Sequence of chain 1.BA:
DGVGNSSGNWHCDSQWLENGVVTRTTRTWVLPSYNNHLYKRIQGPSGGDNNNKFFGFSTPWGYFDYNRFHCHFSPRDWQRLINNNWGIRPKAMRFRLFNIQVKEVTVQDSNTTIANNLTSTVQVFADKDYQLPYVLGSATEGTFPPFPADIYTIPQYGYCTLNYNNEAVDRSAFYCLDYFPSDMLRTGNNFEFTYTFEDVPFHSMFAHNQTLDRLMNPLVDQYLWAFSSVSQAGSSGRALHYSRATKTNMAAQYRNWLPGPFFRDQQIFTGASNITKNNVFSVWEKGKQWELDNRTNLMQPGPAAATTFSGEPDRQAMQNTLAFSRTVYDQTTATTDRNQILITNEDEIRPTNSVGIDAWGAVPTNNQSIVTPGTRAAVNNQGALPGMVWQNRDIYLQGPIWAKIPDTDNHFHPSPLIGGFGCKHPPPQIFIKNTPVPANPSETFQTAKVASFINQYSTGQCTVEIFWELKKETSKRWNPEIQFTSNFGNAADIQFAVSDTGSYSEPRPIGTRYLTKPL

Sequence of chain 1.C:
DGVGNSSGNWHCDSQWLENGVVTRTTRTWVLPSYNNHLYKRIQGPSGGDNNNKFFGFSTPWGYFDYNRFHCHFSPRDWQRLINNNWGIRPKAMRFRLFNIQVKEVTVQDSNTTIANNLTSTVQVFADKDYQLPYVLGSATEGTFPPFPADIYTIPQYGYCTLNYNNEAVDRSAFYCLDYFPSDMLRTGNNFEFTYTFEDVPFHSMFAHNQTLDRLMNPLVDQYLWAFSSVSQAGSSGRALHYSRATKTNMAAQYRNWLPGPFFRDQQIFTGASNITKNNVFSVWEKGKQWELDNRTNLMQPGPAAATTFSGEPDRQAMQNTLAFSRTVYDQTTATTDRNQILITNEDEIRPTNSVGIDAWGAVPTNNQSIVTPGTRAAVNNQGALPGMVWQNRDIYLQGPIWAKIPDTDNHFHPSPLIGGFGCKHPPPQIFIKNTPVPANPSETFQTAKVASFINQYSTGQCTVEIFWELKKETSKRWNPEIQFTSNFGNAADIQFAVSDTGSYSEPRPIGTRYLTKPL

A small-molecule ligand and the protein it binds are described below.
Small molecule (SMILES): Nc1ncnc2c1ncn2[C@H]1C[C@H](O)[C@@H](COP(=O)(O)O)O1

Binding-site contacts:
Ligand atom C2' contacts residue HIS429 of chain 1.C at 3.7 Å.
Ligand atom O2P contacts residue ASP425 of chain 1.BA at 3.2 Å (salt-bridge).
Ligand atom N6 contacts residue GLY438 of chain 1.C at 4.2 Å.
Ligand atom C2 contacts residue PRO217 of chain 1.C at 3.8 Å (hydrophobic).
Ligand atom N6 contacts residue SER431 of chain 1.C at 3.3 Å.
Ligand atom N9 contacts residue PRO217 of chain 1.C at 4.2 Å.
Ligand atom N3 contacts residue PRO430 of chain 1.C at 4.1 Å.
Ligand atom O4' contacts residue ASN426 of chain 1.BA at 4.0 Å.
Ligand atom C2 contacts residue PRO430 of chain 1.C at 3.8 Å (hydrophobic).
Ligand atom C5 contacts residue PRO217 of chain 1.C at 3.8 Å (hydrophobic).
Ligand atom P contacts residue ASP425 of chain 1.BA at 3.7 Å.
Ligand atom C4 contacts residue PRO217 of chain 1.C at 3.8 Å (hydrophobic).
Ligand atom N6 contacts residue ASN408 of chain 1.C at 3.9 Å.
Ligand atom N1 contacts residue PRO430 of chain 1.C at 3.5 Å (h-bond).
Ligand atom O4' contacts residue HIS429 of chain 1.C at 4.0 Å.
Ligand atom N6 contacts residue PRO430 of chain 1.C at 4.1 Å.
Ligand atom C8 contacts residue ASP425 of chain 1.BA at 4.1 Å.
Ligand atom C2 contacts residue GLY438 of chain 1.C at 3.9 Å.
Ligand atom O2P contacts residue ASN426 of chain 1.BA at 3.3 Å.
Ligand atom N1 contacts residue PRO217 of chain 1.C at 4.1 Å.
Ligand atom C6 contacts residue SER431 of chain 1.C at 3.8 Å.
Ligand atom N1 contacts residue GLY438 of chain 1.C at 3.7 Å.
Ligand atom C2' contacts residue PRO430 of chain 1.C at 3.5 Å (hydrophobic).
Ligand atom C6 contacts residue PRO430 of chain 1.C at 3.7 Å (hydrophobic).
Ligand atom C5' contacts residue HIS427 of chain 1.BA at 4.0 Å.
Ligand atom C5 contacts residue SER431 of chain 1.C at 4.0 Å.
Ligand atom N7 contacts residue ASN426 of chain 1.BA at 3.5 Å (h-bond).
Ligand atom N9 contacts residue ASN426 of chain 1.BA at 4.1 Å.
Ligand atom N7 contacts residue SER431 of chain 1.C at 3.8 Å.
Ligand atom C4' contacts residue HIS429 of chain 1.C at 3.9 Å.
Ligand atom C5' contacts residue HIS429 of chain 1.C at 3.1 Å.
Ligand atom N3 contacts residue PRO217 of chain 1.C at 3.9 Å.
Ligand atom O5' contacts residue HIS429 of chain 1.C at 4.2 Å.
Ligand atom N6 contacts residue GLY436 of chain 1.C at 3.8 Å.
Ligand atom O2P contacts residue HIS427 of chain 1.BA at 3.1 Å.
Ligand atom N7 contacts residue ASN408 of chain 1.C at 3.5 Å (h-bond).
Ligand atom C6 contacts residue PRO217 of chain 1.C at 4.0 Å (hydrophobic).
Ligand atom C8 contacts residue ASN426 of chain 1.BA at 3.0 Å.
Ligand atom C3' contacts residue HIS429 of chain 1.C at 3.7 Å.
Ligand atom N6 contacts residue PRO432 of chain 1.C at 4.0 Å.